Sequence of chain 1.A:
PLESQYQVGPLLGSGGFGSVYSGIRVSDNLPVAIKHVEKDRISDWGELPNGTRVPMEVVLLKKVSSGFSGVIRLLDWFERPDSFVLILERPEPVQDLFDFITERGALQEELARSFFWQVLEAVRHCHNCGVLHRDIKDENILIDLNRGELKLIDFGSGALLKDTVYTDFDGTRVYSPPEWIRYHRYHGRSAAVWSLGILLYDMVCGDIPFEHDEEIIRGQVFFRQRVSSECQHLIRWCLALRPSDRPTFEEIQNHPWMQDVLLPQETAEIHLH

This small molecule binds to this protein.
Small molecule (SMILES): CC(C)Nc1ccc2cnn(-c3cncc(-c4ccc(C(=O)O)cc4)n3)c2c1

Binding-site contacts:
Ligand atom O1 contacts residue ASP157 of chain 1.A at 3.4 Å.
Ligand atom O2 contacts residue LYS38 of chain 1.A at 3.9 Å.
Ligand atom N2 contacts residue VAL97 of chain 1.A at 3.2 Å.
Ligand atom C17 contacts residue LYS38 of chain 1.A at 3.6 Å.
Ligand atom C15 contacts residue ILE156 of chain 1.A at 3.7 Å (hydrophobic).
Ligand atom C21 contacts residue LEU145 of chain 1.A at 3.8 Å (hydrophobic).
Ligand atom C12 contacts residue LEU145 of chain 1.A at 3.6 Å (hydrophobic).
Ligand atom C11 contacts residue LEU15 of chain 1.A at 3.6 Å (hydrophobic).
Ligand atom N5 contacts residue PRO94 of chain 1.A at 3.5 Å.
Ligand atom C9 contacts residue ASP99 of chain 1.A at 3.0 Å.
Ligand atom N5 contacts residue LEU145 of chain 1.A at 3.6 Å.
Ligand atom C20 contacts residue LEU145 of chain 1.A at 3.4 Å (hydrophobic).
Ligand atom C21 contacts residue VAL97 of chain 1.A at 3.7 Å (hydrophobic).
Ligand atom C21 contacts residue ARG93 of chain 1.A at 3.6 Å.
Ligand atom C20 contacts residue GLU92 of chain 1.A at 3.3 Å.
Ligand atom N4 contacts residue LEU145 of chain 1.A at 3.9 Å.
Ligand atom C14 contacts residue VAL23 of chain 1.A at 3.9 Å (hydrophobic).
Ligand atom N3 contacts residue LEU15 of chain 1.A at 3.6 Å.
Ligand atom O1 contacts residue LYS38 of chain 1.A at 2.7 Å (salt-bridge).
Ligand atom N1 contacts residue ASP99 of chain 1.A at 3.8 Å.
Ligand atom O2 contacts residue LEU91 of chain 1.A at 3.9 Å.
Ligand atom C9 contacts residue LEU15 of chain 1.A at 3.9 Å (hydrophobic).
Ligand atom N5 contacts residue GLU92 of chain 1.A at 3.8 Å.
Ligand atom C20 contacts residue ARG93 of chain 1.A at 3.9 Å.
Ligand atom C14 contacts residue ILE156 of chain 1.A at 3.8 Å (hydrophobic).
Ligand atom C13 contacts residue ALA36 of chain 1.A at 3.9 Å (hydrophobic).
Ligand atom C4 contacts residue ASP99 of chain 1.A at 3.6 Å.
Ligand atom C20 contacts residue ALA36 of chain 1.A at 3.6 Å (hydrophobic).
Ligand atom N5 contacts residue ARG93 of chain 1.A at 3.2 Å.
Ligand atom C8 contacts residue ASP99 of chain 1.A at 3.8 Å.
Ligand atom C2 contacts residue ILE156 of chain 1.A at 3.9 Å (hydrophobic).
Ligand atom C19 contacts residue ILE75 of chain 1.A at 3.9 Å (hydrophobic).
Ligand atom C3 contacts residue VAL23 of chain 1.A at 3.9 Å (hydrophobic).
Ligand atom C17 contacts residue ASP157 of chain 1.A at 3.5 Å.
Ligand atom C10 contacts residue VAL97 of chain 1.A at 3.9 Å (hydrophobic).
Ligand atom O2 contacts residue ASP157 of chain 1.A at 3.1 Å (salt-bridge).
Ligand atom C18 contacts residue LEU91 of chain 1.A at 3.7 Å (hydrophobic).
Ligand atom C1 contacts residue PHE20 of chain 1.A at 3.8 Å (hydrophobic).
Ligand atom C12 contacts residue ALA36 of chain 1.A at 3.8 Å (hydrophobic).
Ligand atom C3 contacts residue PHE20 of chain 1.A at 3.7 Å (hydrophobic).